A protein and the small-molecule ligand that binds it are described below.
Small molecule (SMILES): O=C(O)[C@H](O)[C@@H](O)[C@H](O)[C@H](O)COP(=O)(O)O

Sequence of chain 1.C:
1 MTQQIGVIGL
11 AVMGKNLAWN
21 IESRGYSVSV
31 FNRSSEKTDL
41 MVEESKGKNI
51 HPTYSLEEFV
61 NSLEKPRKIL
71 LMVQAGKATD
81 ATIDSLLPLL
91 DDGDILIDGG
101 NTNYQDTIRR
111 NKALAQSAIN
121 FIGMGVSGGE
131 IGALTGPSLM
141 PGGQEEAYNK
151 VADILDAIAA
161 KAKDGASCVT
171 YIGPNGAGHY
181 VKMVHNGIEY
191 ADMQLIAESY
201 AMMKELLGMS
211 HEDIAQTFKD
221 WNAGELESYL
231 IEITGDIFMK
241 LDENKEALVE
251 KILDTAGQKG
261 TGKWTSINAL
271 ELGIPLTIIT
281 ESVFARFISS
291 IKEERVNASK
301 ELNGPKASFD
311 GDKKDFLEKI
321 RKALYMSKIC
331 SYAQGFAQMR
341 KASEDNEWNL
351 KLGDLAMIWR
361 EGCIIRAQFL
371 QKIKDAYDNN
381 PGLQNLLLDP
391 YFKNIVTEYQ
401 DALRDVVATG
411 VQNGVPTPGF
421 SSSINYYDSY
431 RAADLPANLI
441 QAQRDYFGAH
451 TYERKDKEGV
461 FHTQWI

Sequence of chain 1.D:
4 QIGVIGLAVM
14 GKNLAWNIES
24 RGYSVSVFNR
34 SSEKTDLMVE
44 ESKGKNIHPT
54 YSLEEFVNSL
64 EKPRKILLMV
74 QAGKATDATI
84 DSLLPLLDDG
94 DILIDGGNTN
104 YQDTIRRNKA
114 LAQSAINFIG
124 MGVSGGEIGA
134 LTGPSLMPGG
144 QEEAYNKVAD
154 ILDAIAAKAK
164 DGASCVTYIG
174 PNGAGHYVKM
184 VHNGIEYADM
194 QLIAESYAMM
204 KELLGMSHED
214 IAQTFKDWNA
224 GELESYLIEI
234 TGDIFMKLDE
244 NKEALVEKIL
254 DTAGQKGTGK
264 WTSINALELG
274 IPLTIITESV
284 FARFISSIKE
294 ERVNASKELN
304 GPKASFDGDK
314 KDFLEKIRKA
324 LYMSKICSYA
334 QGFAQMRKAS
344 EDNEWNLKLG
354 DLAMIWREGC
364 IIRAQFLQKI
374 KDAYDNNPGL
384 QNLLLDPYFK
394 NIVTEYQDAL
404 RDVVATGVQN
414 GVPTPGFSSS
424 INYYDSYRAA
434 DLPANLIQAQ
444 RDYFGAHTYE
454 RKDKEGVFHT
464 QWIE

Binding-site contacts:
Ligand atom O2 contacts residue ASN186 of chain 1.C at 3.7 Å.
Ligand atom O6 contacts residue ARG444 of chain 1.D at 3.5 Å (salt-bridge).
Ligand atom O2P contacts residue GLU189 of chain 1.C at 3.6 Å.
Ligand atom O3 contacts residue ASN186 of chain 1.C at 2.8 Å (h-bond).
Ligand atom O3P contacts residue TYR190 of chain 1.C at 3.1 Å (h-bond).
Ligand atom O1A contacts residue GLY129 of chain 1.C at 3.9 Å.
Ligand atom C4 contacts residue ASN186 of chain 1.C at 3.9 Å.
Ligand atom O6 contacts residue HIS450 of chain 1.D at 3.6 Å.
Ligand atom O5 contacts residue HIS450 of chain 1.D at 3.2 Å.
Ligand atom O1 contacts residue GLY128 of chain 1.C at 3.3 Å (h-bond).
Ligand atom O3P contacts residue LYS259 of chain 1.C at 3.9 Å.
Ligand atom C1 contacts residue ILE364 of chain 1.C at 3.9 Å (hydrophobic).
Ligand atom O1 contacts residue VAL126 of chain 1.C at 3.6 Å.
Ligand atom C3 contacts residue LYS182 of chain 1.C at 3.6 Å.
Ligand atom O1P contacts residue ARG286 of chain 1.C at 4.0 Å.
Ligand atom O2P contacts residue ARG444 of chain 1.D at 3.5 Å (salt-bridge).
Ligand atom C3 contacts residue ASN186 of chain 1.C at 3.4 Å.
Ligand atom C2 contacts residue GLU189 of chain 1.C at 3.7 Å.
Ligand atom O2 contacts residue ILE364 of chain 1.C at 3.1 Å.
Ligand atom C6 contacts residue ASN101 of chain 1.C at 3.9 Å.
Ligand atom C5 contacts residue HIS450 of chain 1.D at 3.6 Å.
Ligand atom P contacts residue TYR190 of chain 1.C at 3.6 Å.
Ligand atom C2 contacts residue ILE364 of chain 1.C at 3.8 Å (hydrophobic).
Ligand atom O1P contacts residue ARG444 of chain 1.D at 2.3 Å (salt-bridge).
Ligand atom C4 contacts residue ASN101 of chain 1.C at 3.8 Å.
Ligand atom C2 contacts residue PHE447 of chain 1.D at 4.0 Å (hydrophobic).
Ligand atom P contacts residue ARG444 of chain 1.D at 3.2 Å.
Ligand atom O1 contacts residue SER127 of chain 1.C at 3.2 Å.
Ligand atom O5 contacts residue PHE447 of chain 1.D at 3.6 Å.
Ligand atom O1P contacts residue LYS259 of chain 1.C at 3.2 Å (salt-bridge).
Ligand atom C4 contacts residue LYS182 of chain 1.C at 4.1 Å.
Ligand atom O2P contacts residue TYR190 of chain 1.C at 3.6 Å.
Ligand atom O2 contacts residue GLU189 of chain 1.C at 2.7 Å (salt-bridge).
Ligand atom O1P contacts residue GLN258 of chain 1.C at 3.4 Å.
Ligand atom O1 contacts residue ILE364 of chain 1.C at 3.8 Å.
Ligand atom O1 contacts residue GLY129 of chain 1.C at 3.8 Å.
Ligand atom O2P contacts residue ARG286 of chain 1.C at 3.5 Å (salt-bridge).
Ligand atom O3 contacts residue GLU189 of chain 1.C at 3.3 Å (salt-bridge).
Ligand atom O2 contacts residue HIS185 of chain 1.C at 3.6 Å.
Ligand atom O1P contacts residue TYR190 of chain 1.C at 3.8 Å.